Sequence of chain 1.C:
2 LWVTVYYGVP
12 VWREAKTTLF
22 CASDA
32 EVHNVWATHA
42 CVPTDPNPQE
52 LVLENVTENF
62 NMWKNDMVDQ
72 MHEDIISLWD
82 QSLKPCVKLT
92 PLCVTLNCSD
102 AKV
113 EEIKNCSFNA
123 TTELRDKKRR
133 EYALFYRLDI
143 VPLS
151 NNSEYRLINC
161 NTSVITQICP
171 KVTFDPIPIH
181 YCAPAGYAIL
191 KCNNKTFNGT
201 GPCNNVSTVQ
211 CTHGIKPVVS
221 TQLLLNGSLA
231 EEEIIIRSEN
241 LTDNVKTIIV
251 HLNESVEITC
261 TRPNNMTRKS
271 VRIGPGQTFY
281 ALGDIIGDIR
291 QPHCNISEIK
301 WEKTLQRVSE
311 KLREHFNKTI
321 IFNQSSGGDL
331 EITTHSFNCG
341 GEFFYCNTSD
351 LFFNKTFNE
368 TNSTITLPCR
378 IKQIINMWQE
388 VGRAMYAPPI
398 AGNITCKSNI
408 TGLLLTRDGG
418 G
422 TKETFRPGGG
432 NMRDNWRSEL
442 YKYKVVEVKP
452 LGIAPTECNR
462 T

Binding-site contacts:
Ligand atom C1 contacts residue ASN226 of chain 1.C at 1.4 Å.
Ligand atom O3 contacts residue THR173 of chain 1.C at 3.8 Å.
Ligand atom C3 contacts residue SER405 of chain 1.C at 4.1 Å.
Ligand atom C6 contacts residue ASP175 of chain 1.C at 3.3 Å.
Ligand atom C8 contacts residue ASN338 of chain 1.C at 3.6 Å.
Ligand atom C5 contacts residue SER405 of chain 1.C at 3.8 Å.
Ligand atom C2 contacts residue ASN226 of chain 1.C at 2.5 Å.
Ligand atom O5 contacts residue ASN226 of chain 1.C at 2.4 Å (h-bond).
Ligand atom C8 contacts residue THR402 of chain 1.C at 4.0 Å.
Ligand atom C8 contacts residue LEU225 of chain 1.C at 4.2 Å (hydrophobic).
Ligand atom C6 contacts residue LYS404 of chain 1.C at 3.5 Å.
Ligand atom O6 contacts residue ASP175 of chain 1.C at 4.0 Å.
Ligand atom C3 contacts residue ASN226 of chain 1.C at 3.8 Å.
Ligand atom C7 contacts residue ASN338 of chain 1.C at 3.7 Å.
Ligand atom O4 contacts residue CYS403 of chain 1.C at 4.4 Å.
Ligand atom C7 contacts residue SER405 of chain 1.C at 4.4 Å.
Ligand atom C2 contacts residue SER405 of chain 1.C at 4.0 Å.
Ligand atom O6 contacts residue LYS404 of chain 1.C at 2.9 Å (salt-bridge).
Ligand atom C8 contacts residue SER405 of chain 1.C at 3.2 Å.
Ligand atom C7 contacts residue VAL218 of chain 1.C at 4.4 Å (hydrophobic).
Ligand atom O5 contacts residue SER405 of chain 1.C at 3.8 Å.
Ligand atom C6 contacts residue GLY340 of chain 1.C at 4.3 Å.
Ligand atom C1 contacts residue SER405 of chain 1.C at 3.3 Å.
Ligand atom C5 contacts residue ASN226 of chain 1.C at 3.7 Å.
Ligand atom C8 contacts residue ASN226 of chain 1.C at 4.0 Å.
Ligand atom O5 contacts residue LYS404 of chain 1.C at 4.2 Å.
Ligand atom C5 contacts residue LYS404 of chain 1.C at 3.3 Å.
Ligand atom N2 contacts residue ASN226 of chain 1.C at 3.0 Å (h-bond).
Ligand atom C7 contacts residue ASN226 of chain 1.C at 3.7 Å.
Ligand atom O7 contacts residue PRO176 of chain 1.C at 4.4 Å.
Ligand atom O7 contacts residue ASN338 of chain 1.C at 3.3 Å (h-bond).
Ligand atom C4 contacts residue ASN226 of chain 1.C at 4.2 Å.
Ligand atom O6 contacts residue GLY340 of chain 1.C at 3.4 Å.
Ligand atom N2 contacts residue PRO176 of chain 1.C at 4.0 Å.
Ligand atom O4 contacts residue LYS404 of chain 1.C at 4.2 Å.
Ligand atom C4 contacts residue LYS404 of chain 1.C at 4.3 Å.
Ligand atom O7 contacts residue VAL218 of chain 1.C at 3.8 Å.
Ligand atom C4 contacts residue SER405 of chain 1.C at 4.5 Å.

The small molecule below binds the protein below.
Small molecule (SMILES): CC(=O)N[C@H]1[C@H](O[C@H]2[C@H](O)[C@@H](NC(C)=O)CO[C@@H]2CO)O[C@H](CO)[C@@H](O[C@@H]2O[C@H](CO[C@H]3O[C@H](CO)[C@@H](O)[C@H](O)[C@@H]3O)[C@@H](O)[C@H](O[C@H]3O[C@H](CO)[C@@H](O)[C@H](O)[C@@H]3O)[C@@H]2O)[C@@H]1O